The small molecule below binds the protein below.
Small molecule (SMILES): CC(=O)N[C@H]1[C@H](O[C@H]2[C@H](O)[C@@H](NC(C)=O)CO[C@@H]2CO)O[C@H](CO)[C@@H](O)[C@@H]1O

Binding-site contacts:
Ligand atom O5 contacts residue ASN154 of chain 34.A at 3.7 Å.
Ligand atom C8 contacts residue GLY150 of chain 34.A at 4.3 Å.
Ligand atom C7 contacts residue ASN154 of chain 34.A at 1.9 Å.
Ligand atom C1 contacts residue ASN154 of chain 34.A at 2.6 Å.
Ligand atom O7 contacts residue VAL153 of chain 34.A at 2.8 Å (h-bond).
Ligand atom O7 contacts residue THR156 of chain 34.A at 4.2 Å.
Ligand atom O5 contacts residue THR156 of chain 34.A at 3.9 Å.
Ligand atom C2 contacts residue ASN154 of chain 34.A at 2.9 Å.
Ligand atom O7 contacts residue GLY150 of chain 34.A at 4.2 Å.
Ligand atom O7 contacts residue ASN154 of chain 34.A at 1.3 Å (h-bond).
Ligand atom C7 contacts residue VAL153 of chain 34.A at 4.0 Å (hydrophobic).
Ligand atom C5 contacts residue THR156 of chain 34.A at 3.7 Å.
Ligand atom C6 contacts residue THR156 of chain 34.A at 4.3 Å.
Ligand atom C1 contacts residue THR156 of chain 34.A at 4.1 Å.
Ligand atom C8 contacts residue ASN154 of chain 34.A at 3.4 Å.
Ligand atom N2 contacts residue ASN154 of chain 34.A at 2.2 Å (h-bond).
Ligand atom C7 contacts residue GLY150 of chain 34.A at 4.5 Å.
Ligand atom C3 contacts residue ASN154 of chain 34.A at 4.3 Å.

Sequence of chain 34.A:
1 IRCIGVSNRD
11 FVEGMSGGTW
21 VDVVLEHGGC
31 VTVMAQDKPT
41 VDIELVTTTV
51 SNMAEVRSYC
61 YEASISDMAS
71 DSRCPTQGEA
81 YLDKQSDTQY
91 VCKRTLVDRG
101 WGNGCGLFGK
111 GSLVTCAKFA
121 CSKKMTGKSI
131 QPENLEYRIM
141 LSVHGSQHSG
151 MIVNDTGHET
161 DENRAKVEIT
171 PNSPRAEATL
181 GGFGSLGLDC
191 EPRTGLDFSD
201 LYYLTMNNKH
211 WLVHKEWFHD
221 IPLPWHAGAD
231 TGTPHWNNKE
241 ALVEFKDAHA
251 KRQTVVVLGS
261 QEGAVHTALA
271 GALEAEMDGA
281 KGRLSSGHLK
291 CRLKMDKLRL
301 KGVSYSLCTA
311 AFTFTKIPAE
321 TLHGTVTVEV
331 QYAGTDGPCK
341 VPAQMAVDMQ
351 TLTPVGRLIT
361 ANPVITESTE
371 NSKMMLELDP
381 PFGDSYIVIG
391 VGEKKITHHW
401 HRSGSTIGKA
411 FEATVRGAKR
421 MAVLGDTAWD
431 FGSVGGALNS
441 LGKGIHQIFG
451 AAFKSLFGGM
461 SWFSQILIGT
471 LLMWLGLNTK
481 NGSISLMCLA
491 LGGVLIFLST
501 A